Sequence of chain 1.D:
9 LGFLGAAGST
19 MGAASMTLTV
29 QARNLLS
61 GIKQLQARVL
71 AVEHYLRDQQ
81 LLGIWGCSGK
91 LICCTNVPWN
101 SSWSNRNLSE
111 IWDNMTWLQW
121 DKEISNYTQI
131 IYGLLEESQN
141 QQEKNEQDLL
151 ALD

Binding-site contacts:
Ligand atom C7 contacts residue MET115 of chain 1.D at 4.4 Å (hydrophobic).
Ligand atom C8 contacts residue MET115 of chain 1.D at 3.7 Å (hydrophobic).
Ligand atom C3 contacts residue ASN114 of chain 1.D at 3.6 Å.
Ligand atom C1 contacts residue ASN114 of chain 1.D at 1.4 Å.
Ligand atom O7 contacts residue ASN114 of chain 1.D at 3.9 Å.
Ligand atom C8 contacts residue ASN114 of chain 1.D at 3.5 Å.
Ligand atom C4 contacts residue ASN114 of chain 1.D at 4.1 Å.
Ligand atom C7 contacts residue ASN114 of chain 1.D at 3.5 Å.
Ligand atom N2 contacts residue ASN114 of chain 1.D at 2.8 Å (h-bond).
Ligand atom O5 contacts residue ASN114 of chain 1.D at 2.4 Å (h-bond).
Ligand atom C5 contacts residue ASN114 of chain 1.D at 3.7 Å.
Ligand atom C8 contacts residue THR18 of chain 1.D at 4.3 Å.
Ligand atom C2 contacts residue ASN114 of chain 1.D at 2.4 Å.
Ligand atom C8 contacts residue THR116 of chain 1.D at 3.8 Å.
Ligand atom C8 contacts residue GLN119 of chain 1.D at 3.8 Å.

A small-molecule ligand and the protein it binds are described below.
Small molecule (SMILES): CC(=O)N[C@@H]1[C@@H](O)[C@H](O)[C@@H](CO)O[C@H]1O